Binding-site contacts:
Ligand atom C1 contacts residue NAG1 of chain 1.QA at 4.3 Å.
Ligand atom C6 contacts residue NAG1 of chain 1.QA at 3.8 Å.
Ligand atom O5 contacts residue LYS222 of chain 1.G at 4.3 Å.
Ligand atom O6 contacts residue CYS347 of chain 1.G at 4.2 Å.
Ligand atom C1 contacts residue SER415 of chain 1.G at 3.8 Å.
Ligand atom C1 contacts residue ASN232 of chain 1.G at 1.5 Å.
Ligand atom C7 contacts residue ASN232 of chain 1.G at 3.7 Å.
Ligand atom C8 contacts residue LEU231 of chain 1.G at 3.7 Å (hydrophobic).
Ligand atom C5 contacts residue VAL414 of chain 1.G at 3.5 Å (hydrophobic).
Ligand atom C3 contacts residue SER415 of chain 1.G at 3.8 Å.
Ligand atom C6 contacts residue GLU181 of chain 1.G at 4.0 Å.
Ligand atom C7 contacts residue SER415 of chain 1.G at 4.0 Å.
Ligand atom C8 contacts residue VAL224 of chain 1.G at 3.9 Å (hydrophobic).
Ligand atom C6 contacts residue SER179 of chain 1.G at 3.8 Å.
Ligand atom O4 contacts residue VAL414 of chain 1.G at 4.1 Å.
Ligand atom O7 contacts residue VAL414 of chain 1.G at 3.6 Å.
Ligand atom C2 contacts residue ASN232 of chain 1.G at 2.5 Å.
Ligand atom C3 contacts residue VAL414 of chain 1.G at 4.1 Å (hydrophobic).
Ligand atom O5 contacts residue NAG1 of chain 1.QA at 3.7 Å.
Ligand atom O6 contacts residue SER179 of chain 1.G at 2.9 Å (h-bond).
Ligand atom O3 contacts residue CYS413 of chain 1.G at 4.2 Å.
Ligand atom O5 contacts residue ASN232 of chain 1.G at 2.4 Å (h-bond).
Ligand atom C3 contacts residue ASN232 of chain 1.G at 3.9 Å.
Ligand atom O7 contacts residue ASN232 of chain 1.G at 3.9 Å.
Ligand atom C8 contacts residue SER415 of chain 1.G at 4.1 Å.
Ligand atom O6 contacts residue GLU181 of chain 1.G at 4.1 Å.
Ligand atom C5 contacts residue GLU181 of chain 1.G at 3.9 Å.
Ligand atom N2 contacts residue SER415 of chain 1.G at 3.0 Å (h-bond).
Ligand atom C8 contacts residue ASN346 of chain 1.G at 3.6 Å.
Ligand atom O3 contacts residue ARG274 of chain 1.G at 4.0 Å.
Ligand atom C4 contacts residue VAL414 of chain 1.G at 4.1 Å (hydrophobic).
Ligand atom O6 contacts residue GLY348 of chain 1.G at 3.6 Å.
Ligand atom O7 contacts residue VAL224 of chain 1.G at 4.0 Å.
Ligand atom C5 contacts residue NAG1 of chain 1.QA at 3.8 Å.
Ligand atom O7 contacts residue PRO182 of chain 1.G at 3.6 Å.
Ligand atom C5 contacts residue ASN232 of chain 1.G at 3.8 Å.
Ligand atom C2 contacts residue SER415 of chain 1.G at 3.7 Å.
Ligand atom O5 contacts residue VAL414 of chain 1.G at 4.2 Å.
Ligand atom C1 contacts residue VAL414 of chain 1.G at 4.1 Å (hydrophobic).
Ligand atom N2 contacts residue ASN232 of chain 1.G at 3.0 Å (h-bond).

A protein and the small-molecule ligand that binds it are described below.
Small molecule (SMILES): CC(=O)N[C@H]1[C@H](O[C@H]2[C@H](O)[C@@H](NC(C)=O)CO[C@@H]2CO)O[C@H](CO)[C@@H](O[C@@H]2O[C@H](CO[C@H]3O[C@H](CO)[C@@H](O)[C@H](O)[C@@H]3O)[C@@H](O)[C@H](O[C@H]3O[C@H](CO)[C@@H](O)[C@H](O)[C@@H]3O[C@H]3O[C@H](CO)[C@@H](O)[C@H](O)[C@@H]3O)[C@@H]2O)[C@@H]1O

Sequence of chain 1.G:
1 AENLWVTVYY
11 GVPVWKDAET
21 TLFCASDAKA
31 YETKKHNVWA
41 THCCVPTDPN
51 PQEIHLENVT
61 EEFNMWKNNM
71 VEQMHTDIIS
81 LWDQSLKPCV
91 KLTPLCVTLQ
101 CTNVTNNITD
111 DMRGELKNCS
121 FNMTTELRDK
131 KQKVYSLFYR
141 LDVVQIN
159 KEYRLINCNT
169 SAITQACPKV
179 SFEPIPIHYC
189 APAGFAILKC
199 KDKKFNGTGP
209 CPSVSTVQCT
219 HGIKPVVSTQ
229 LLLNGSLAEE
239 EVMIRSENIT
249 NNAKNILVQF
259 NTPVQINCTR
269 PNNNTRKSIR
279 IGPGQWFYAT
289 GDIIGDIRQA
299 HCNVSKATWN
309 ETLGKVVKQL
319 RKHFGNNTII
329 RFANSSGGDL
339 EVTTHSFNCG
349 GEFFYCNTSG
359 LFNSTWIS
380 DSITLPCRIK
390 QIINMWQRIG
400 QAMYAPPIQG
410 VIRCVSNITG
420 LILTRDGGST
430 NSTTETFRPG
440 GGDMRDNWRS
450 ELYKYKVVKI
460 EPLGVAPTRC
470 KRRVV